This small molecule binds to this protein.
Small molecule (SMILES): CC(=O)N[C@H]1[C@H](O[C@H]2[C@H](O)[C@@H](NC(C)=O)CO[C@@H]2CO)O[C@H](CO)[C@@H](O)[C@@H]1O

Binding-site contacts:
Ligand atom C8 contacts residue VAL442 of chain 1.A at 3.8 Å (hydrophobic).
Ligand atom O7 contacts residue ASN303 of chain 1.A at 3.1 Å (h-bond).
Ligand atom C7 contacts residue ASN303 of chain 1.A at 3.2 Å.
Ligand atom C5 contacts residue ASN303 of chain 1.A at 3.8 Å.
Ligand atom C8 contacts residue ASN303 of chain 1.A at 4.3 Å.
Ligand atom O5 contacts residue ASN303 of chain 1.A at 2.5 Å (h-bond).
Ligand atom C5 contacts residue ILE324 of chain 1.A at 4.4 Å (hydrophobic).
Ligand atom O5 contacts residue ILE324 of chain 1.A at 3.4 Å.
Ligand atom C6 contacts residue ILE324 of chain 1.A at 4.2 Å (hydrophobic).
Ligand atom C2 contacts residue ASN303 of chain 1.A at 2.5 Å.
Ligand atom C3 contacts residue ASN303 of chain 1.A at 3.9 Å.
Ligand atom C1 contacts residue ASN303 of chain 1.A at 1.5 Å.
Ligand atom N2 contacts residue ASN303 of chain 1.A at 2.9 Å (h-bond).
Ligand atom O6 contacts residue ILE324 of chain 1.A at 3.6 Å.
Ligand atom C1 contacts residue ILE324 of chain 1.A at 4.1 Å (hydrophobic).
Ligand atom C4 contacts residue ASN303 of chain 1.A at 4.4 Å.

Sequence of chain 1.A:
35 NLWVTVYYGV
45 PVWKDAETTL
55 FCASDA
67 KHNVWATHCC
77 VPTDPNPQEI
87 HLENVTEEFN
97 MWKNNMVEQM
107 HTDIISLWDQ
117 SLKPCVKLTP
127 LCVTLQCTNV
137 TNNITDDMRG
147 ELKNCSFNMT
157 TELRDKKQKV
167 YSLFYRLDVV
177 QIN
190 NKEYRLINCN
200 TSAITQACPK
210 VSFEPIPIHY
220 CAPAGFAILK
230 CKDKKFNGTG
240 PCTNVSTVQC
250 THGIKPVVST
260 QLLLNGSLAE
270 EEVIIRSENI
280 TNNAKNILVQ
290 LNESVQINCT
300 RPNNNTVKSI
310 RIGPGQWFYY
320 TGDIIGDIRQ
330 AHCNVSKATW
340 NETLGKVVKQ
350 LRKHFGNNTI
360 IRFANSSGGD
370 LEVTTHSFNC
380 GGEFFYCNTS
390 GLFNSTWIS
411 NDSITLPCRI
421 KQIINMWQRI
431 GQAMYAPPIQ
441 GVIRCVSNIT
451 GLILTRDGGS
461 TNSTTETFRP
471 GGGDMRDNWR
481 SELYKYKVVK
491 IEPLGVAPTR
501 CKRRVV